A small-molecule ligand and the protein it binds are described below.
Small molecule (SMILES): Oc1cccc(O)c1

Sequence of chain 1.J:
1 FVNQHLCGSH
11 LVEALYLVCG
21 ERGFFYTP

Sequence of chain 1.L:
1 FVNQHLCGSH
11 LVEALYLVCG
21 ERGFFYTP

Binding-site contacts:
Ligand atom C1 contacts residue CYS11 of chain 1.I at 4.4 Å (hydrophobic).
Ligand atom C2 contacts residue HIS5 of chain 1.L at 3.7 Å.
Ligand atom C3 contacts residue CYS6 of chain 1.I at 3.3 Å (hydrophobic).
Ligand atom O1 contacts residue CYS11 of chain 1.I at 4.4 Å.
Ligand atom O3 contacts residue LEU11 of chain 1.J at 4.4 Å.
Ligand atom C3 contacts residue CYS11 of chain 1.I at 4.0 Å (hydrophobic).
Ligand atom C4 contacts residue CYS6 of chain 1.I at 3.3 Å (hydrophobic).
Ligand atom C2 contacts residue CYS11 of chain 1.I at 3.5 Å (hydrophobic).
Ligand atom C3 contacts residue HIS5 of chain 1.L at 4.3 Å.
Ligand atom C5 contacts residue CYS7 of chain 1.J at 3.9 Å (hydrophobic).
Ligand atom C1 contacts residue ALA14 of chain 1.J at 4.3 Å (hydrophobic).
Ligand atom C2 contacts residue ILE10 of chain 1.I at 4.4 Å (hydrophobic).
Ligand atom C5 contacts residue LEU11 of chain 1.J at 3.7 Å (hydrophobic).
Ligand atom C6 contacts residue LEU11 of chain 1.J at 3.8 Å (hydrophobic).
Ligand atom O3 contacts residue CYS6 of chain 1.I at 2.5 Å (h-bond).
Ligand atom O1 contacts residue ALA14 of chain 1.J at 3.6 Å.
Ligand atom C5 contacts residue LEU6 of chain 1.L at 3.9 Å (hydrophobic).
Ligand atom C2 contacts residue LEU11 of chain 1.J at 4.3 Å (hydrophobic).
Ligand atom C2 contacts residue LEU16 of chain 1.I at 4.2 Å (hydrophobic).
Ligand atom C1 contacts residue LEU16 of chain 1.I at 4.3 Å (hydrophobic).
Ligand atom O1 contacts residue LEU17 of chain 1.F at 3.6 Å.
Ligand atom O3 contacts residue VAL2 of chain 1.L at 4.5 Å.
Ligand atom C1 contacts residue LEU11 of chain 1.J at 4.4 Å (hydrophobic).
Ligand atom O3 contacts residue SER9 of chain 1.I at 3.8 Å.
Ligand atom O1 contacts residue LEU16 of chain 1.I at 4.0 Å.
Ligand atom O3 contacts residue ILE10 of chain 1.I at 3.6 Å.
Ligand atom C4 contacts residue LEU11 of chain 1.J at 3.5 Å (hydrophobic).
Ligand atom C6 contacts residue LEU6 of chain 1.L at 4.2 Å (hydrophobic).
Ligand atom C6 contacts residue HIS5 of chain 1.L at 3.9 Å.
Ligand atom C5 contacts residue HIS5 of chain 1.L at 4.3 Å.
Ligand atom O3 contacts residue CYS11 of chain 1.I at 2.9 Å (h-bond).
Ligand atom C6 contacts residue HIS10 of chain 1.J at 3.7 Å.
Ligand atom C5 contacts residue HIS10 of chain 1.J at 3.9 Å.
Ligand atom C4 contacts residue CYS7 of chain 1.J at 3.8 Å (hydrophobic).
Ligand atom O1 contacts residue HIS5 of chain 1.L at 3.0 Å (h-bond).
Ligand atom C3 contacts residue LEU11 of chain 1.J at 3.8 Å (hydrophobic).
Ligand atom C4 contacts residue VAL2 of chain 1.L at 4.2 Å (hydrophobic).
Ligand atom C1 contacts residue HIS5 of chain 1.L at 3.3 Å.

Sequence of chain 1.F:
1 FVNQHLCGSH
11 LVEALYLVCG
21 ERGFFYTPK

Sequence of chain 1.I:
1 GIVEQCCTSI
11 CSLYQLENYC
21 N